Sequence of chain 1.I:
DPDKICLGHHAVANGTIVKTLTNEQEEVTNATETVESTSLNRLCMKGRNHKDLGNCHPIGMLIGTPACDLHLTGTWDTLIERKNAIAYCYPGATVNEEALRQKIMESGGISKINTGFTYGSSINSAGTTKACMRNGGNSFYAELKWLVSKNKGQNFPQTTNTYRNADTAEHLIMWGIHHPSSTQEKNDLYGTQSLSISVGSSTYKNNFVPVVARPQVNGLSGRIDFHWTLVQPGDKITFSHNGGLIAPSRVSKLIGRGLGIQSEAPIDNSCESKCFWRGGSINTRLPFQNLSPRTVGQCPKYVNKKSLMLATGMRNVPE

Sequence of chain 1.J:
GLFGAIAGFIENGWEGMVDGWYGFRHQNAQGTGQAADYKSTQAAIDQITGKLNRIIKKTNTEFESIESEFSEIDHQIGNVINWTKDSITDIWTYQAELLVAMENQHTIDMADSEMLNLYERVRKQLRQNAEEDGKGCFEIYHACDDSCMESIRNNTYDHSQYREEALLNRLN

The protein below binds the small molecule below.
Small molecule (SMILES): CC(=O)N[C@@H]1[C@@H](O)[C@H](O)[C@@H](CO)O[C@H]1O

Sequence of chain 1.G:
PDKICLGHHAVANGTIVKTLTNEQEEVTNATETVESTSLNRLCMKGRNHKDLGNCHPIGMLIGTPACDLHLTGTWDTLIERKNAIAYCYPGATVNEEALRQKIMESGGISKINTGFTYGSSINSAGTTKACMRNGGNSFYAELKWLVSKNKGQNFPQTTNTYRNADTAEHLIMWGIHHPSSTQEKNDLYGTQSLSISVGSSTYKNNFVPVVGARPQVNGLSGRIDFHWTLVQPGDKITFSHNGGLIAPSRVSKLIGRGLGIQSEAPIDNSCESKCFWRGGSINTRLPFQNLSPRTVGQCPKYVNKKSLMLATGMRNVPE

Binding-site contacts:
Ligand atom N2 contacts residue CA1 of chain 1.T at 4.3 Å.
Ligand atom C7 contacts residue ASN82 of chain 1.J at 3.8 Å.
Ligand atom O7 contacts residue CA1 of chain 1.T at 2.3 Å.
Ligand atom C7 contacts residue CA1 of chain 1.T at 3.5 Å.
Ligand atom C5 contacts residue ASN82 of chain 1.J at 3.7 Å.
Ligand atom O3 contacts residue ARG258 of chain 1.G at 4.0 Å.
Ligand atom C1 contacts residue ASN82 of chain 1.J at 1.5 Å.
Ligand atom O7 contacts residue ASN79 of chain 1.J at 3.2 Å (h-bond).
Ligand atom O7 contacts residue HIS75 of chain 1.J at 4.1 Å.
Ligand atom C2 contacts residue CA1 of chain 1.T at 4.4 Å.
Ligand atom O5 contacts residue ASN82 of chain 1.J at 2.3 Å (h-bond).
Ligand atom C8 contacts residue HIS75 of chain 1.J at 3.5 Å.
Ligand atom N2 contacts residue ASN82 of chain 1.J at 3.1 Å (h-bond).
Ligand atom O6 contacts residue ASN82 of chain 1.J at 4.5 Å.
Ligand atom C3 contacts residue ASN82 of chain 1.J at 3.8 Å.
Ligand atom C2 contacts residue ASN82 of chain 1.J at 2.5 Å.
Ligand atom O7 contacts residue GLU106 of chain 1.G at 4.0 Å.
Ligand atom O7 contacts residue ASN82 of chain 1.J at 4.0 Å.
Ligand atom C5 contacts residue ARG295 of chain 1.I at 4.4 Å.
Ligand atom C8 contacts residue GLY78 of chain 1.J at 4.1 Å.
Ligand atom C7 contacts residue HIS75 of chain 1.J at 4.4 Å.
Ligand atom C8 contacts residue CA1 of chain 1.T at 4.5 Å.
Ligand atom C8 contacts residue ASN79 of chain 1.J at 3.9 Å.
Ligand atom C4 contacts residue ASN82 of chain 1.J at 4.2 Å.
Ligand atom C7 contacts residue ASN79 of chain 1.J at 3.7 Å.